Binding-site contacts:
Ligand atom O5 contacts residue ASN339 of chain 1.A at 2.3 Å (h-bond).
Ligand atom C6 contacts residue LYS306 of chain 1.A at 4.2 Å.
Ligand atom C1 contacts residue GLY309 of chain 1.A at 3.8 Å.
Ligand atom C7 contacts residue ASN339 of chain 1.A at 3.3 Å.
Ligand atom C8 contacts residue ASN339 of chain 1.A at 3.9 Å.
Ligand atom O6 contacts residue GLY309 of chain 1.A at 4.0 Å.
Ligand atom C1 contacts residue ASN339 of chain 1.A at 1.4 Å.
Ligand atom N2 contacts residue ASN339 of chain 1.A at 3.0 Å (h-bond).
Ligand atom C5 contacts residue GLY309 of chain 1.A at 4.0 Å.
Ligand atom C2 contacts residue ASN339 of chain 1.A at 2.5 Å.
Ligand atom O7 contacts residue ASN339 of chain 1.A at 3.1 Å (h-bond).
Ligand atom O6 contacts residue LYS306 of chain 1.A at 2.9 Å (salt-bridge).
Ligand atom C5 contacts residue ASN339 of chain 1.A at 3.6 Å.
Ligand atom O6 contacts residue ASP310 of chain 1.A at 3.9 Å.
Ligand atom C3 contacts residue ASN339 of chain 1.A at 3.8 Å.
Ligand atom O5 contacts residue GLY309 of chain 1.A at 3.9 Å.
Ligand atom C4 contacts residue ASN339 of chain 1.A at 4.2 Å.

The protein below binds the small molecule below.
Small molecule (SMILES): CC(=O)N[C@@H]1[C@@H](O)[C@H](O)[C@@H](CO)O[C@H]1O

Sequence of chain 1.A:
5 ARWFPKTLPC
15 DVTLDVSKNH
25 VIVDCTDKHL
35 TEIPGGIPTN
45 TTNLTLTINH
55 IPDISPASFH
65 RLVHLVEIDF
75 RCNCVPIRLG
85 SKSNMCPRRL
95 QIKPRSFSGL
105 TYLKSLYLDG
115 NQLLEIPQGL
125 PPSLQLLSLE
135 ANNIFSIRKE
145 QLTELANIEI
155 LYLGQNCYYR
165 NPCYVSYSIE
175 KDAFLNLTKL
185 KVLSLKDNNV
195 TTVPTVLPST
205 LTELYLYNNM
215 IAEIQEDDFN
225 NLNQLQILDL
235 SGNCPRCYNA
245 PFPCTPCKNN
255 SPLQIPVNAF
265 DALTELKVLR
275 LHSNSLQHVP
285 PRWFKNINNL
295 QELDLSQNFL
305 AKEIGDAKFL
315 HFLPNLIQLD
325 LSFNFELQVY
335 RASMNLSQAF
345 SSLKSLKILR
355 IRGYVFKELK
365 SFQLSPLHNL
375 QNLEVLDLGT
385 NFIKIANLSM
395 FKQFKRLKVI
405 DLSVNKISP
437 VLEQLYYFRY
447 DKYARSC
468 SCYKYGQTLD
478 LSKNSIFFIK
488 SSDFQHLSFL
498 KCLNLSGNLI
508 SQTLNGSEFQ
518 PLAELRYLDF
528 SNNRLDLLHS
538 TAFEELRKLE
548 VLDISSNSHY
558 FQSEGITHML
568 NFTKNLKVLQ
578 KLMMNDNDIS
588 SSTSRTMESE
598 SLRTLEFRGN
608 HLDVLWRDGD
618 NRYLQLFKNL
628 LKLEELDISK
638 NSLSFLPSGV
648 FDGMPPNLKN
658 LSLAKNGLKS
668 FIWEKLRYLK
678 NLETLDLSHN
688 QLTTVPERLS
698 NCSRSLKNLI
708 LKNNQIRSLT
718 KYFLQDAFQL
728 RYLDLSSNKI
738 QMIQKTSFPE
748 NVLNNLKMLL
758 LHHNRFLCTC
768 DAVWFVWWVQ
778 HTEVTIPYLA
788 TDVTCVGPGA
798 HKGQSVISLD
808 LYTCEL